Sequence of chain 1.L:
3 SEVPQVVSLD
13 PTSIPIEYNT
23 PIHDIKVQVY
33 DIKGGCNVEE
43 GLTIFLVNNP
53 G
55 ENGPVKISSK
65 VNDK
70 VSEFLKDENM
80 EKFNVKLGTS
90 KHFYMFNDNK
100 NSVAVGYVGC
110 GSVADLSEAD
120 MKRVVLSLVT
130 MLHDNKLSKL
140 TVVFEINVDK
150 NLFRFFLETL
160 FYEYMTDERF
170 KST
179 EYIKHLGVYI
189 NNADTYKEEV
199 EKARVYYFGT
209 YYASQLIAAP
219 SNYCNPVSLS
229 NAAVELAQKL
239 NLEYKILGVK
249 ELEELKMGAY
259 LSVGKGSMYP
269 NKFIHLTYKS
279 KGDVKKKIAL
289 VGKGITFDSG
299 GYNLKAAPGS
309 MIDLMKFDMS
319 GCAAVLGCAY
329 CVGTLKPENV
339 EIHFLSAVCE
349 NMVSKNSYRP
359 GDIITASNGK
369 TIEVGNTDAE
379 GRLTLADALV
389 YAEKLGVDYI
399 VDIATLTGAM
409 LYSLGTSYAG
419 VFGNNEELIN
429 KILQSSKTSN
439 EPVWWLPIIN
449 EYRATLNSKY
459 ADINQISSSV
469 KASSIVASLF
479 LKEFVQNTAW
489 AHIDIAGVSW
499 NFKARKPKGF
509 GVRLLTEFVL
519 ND

A small-molecule ligand and the protein it binds are described below.
Small molecule (SMILES): Nc1cccc(C(=O)N[C@@H](C(=O)NO)c2ccc(-n3cccn3)cc2)c1

Binding-site contacts:
Ligand atom C01 contacts residue GLY406 of chain 1.L at 3.6 Å.
Ligand atom O15 contacts residue ASP376 of chain 1.L at 3.1 Å (salt-bridge).
Ligand atom C24 contacts residue ASN374 of chain 1.L at 3.7 Å.
Ligand atom O17 contacts residue CO31 of chain 1.AC at 3.1 Å (h-bond).
Ligand atom C05 contacts residue GLY406 of chain 1.L at 3.6 Å.
Ligand atom O20 contacts residue GLY406 of chain 1.L at 3.3 Å (h-bond).
Ligand atom C09 contacts residue PHE315 of chain 1.L at 3.8 Å (hydrophobic).
Ligand atom O15 contacts residue ZN1 of chain 1.ZB at 3.7 Å.
Ligand atom C04 contacts residue GLY406 of chain 1.L at 3.8 Å.
Ligand atom O17 contacts residue ASP376 of chain 1.L at 3.0 Å (salt-bridge).
Ligand atom C02 contacts residue THR403 of chain 1.L at 3.7 Å.
Ligand atom N26 contacts residue SER471 of chain 1.L at 3.6 Å (h-bond).
Ligand atom O17 contacts residue ZN1 of chain 1.BC at 2.1 Å.
Ligand atom O20 contacts residue THR405 of chain 1.L at 3.3 Å.
Ligand atom C02 contacts residue LEU404 of chain 1.L at 3.4 Å (hydrophobic).
Ligand atom N16 contacts residue LEU404 of chain 1.L at 3.4 Å (h-bond).
Ligand atom N16 contacts residue CO31 of chain 1.AC at 2.8 Å (h-bond).
Ligand atom N16 contacts residue LYS291 of chain 1.L at 3.6 Å (salt-bridge).
Ligand atom C02 contacts residue GLY406 of chain 1.L at 3.5 Å.
Ligand atom N08 contacts residue PHE315 of chain 1.L at 3.6 Å.
Ligand atom O17 contacts residue ZN1 of chain 1.ZB at 2.0 Å.
Ligand atom O15 contacts residue LYS303 of chain 1.L at 2.8 Å (salt-bridge).
Ligand atom C14 contacts residue ASP296 of chain 1.L at 3.7 Å.
Ligand atom O17 contacts residue ASP296 of chain 1.L at 2.9 Å (salt-bridge).
Ligand atom N08 contacts residue ALA494 of chain 1.L at 3.5 Å (h-bond).
Ligand atom O15 contacts residue ASP296 of chain 1.L at 2.9 Å (salt-bridge).
Ligand atom C14 contacts residue ZN1 of chain 1.BC at 2.8 Å.
Ligand atom N16 contacts residue ZN1 of chain 1.ZB at 2.9 Å.
Ligand atom C14 contacts residue ZN1 of chain 1.ZB at 3.6 Å.
Ligand atom C12 contacts residue LEU404 of chain 1.L at 3.1 Å (hydrophobic).
Ligand atom N16 contacts residue ZN1 of chain 1.BC at 2.8 Å.
Ligand atom N16 contacts residue ASP376 of chain 1.L at 3.1 Å (salt-bridge).
Ligand atom O15 contacts residue ZN1 of chain 1.BC at 2.2 Å.
Ligand atom C03 contacts residue GLY406 of chain 1.L at 3.6 Å.
Ligand atom O17 contacts residue LYS291 of chain 1.L at 3.4 Å (salt-bridge).
Ligand atom C06 contacts residue GLY406 of chain 1.L at 3.5 Å.
Ligand atom C09 contacts residue ALA494 of chain 1.L at 3.4 Å (hydrophobic).
Ligand atom O17 contacts residue GLU378 of chain 1.L at 2.6 Å (salt-bridge).
Ligand atom C14 contacts residue ASP376 of chain 1.L at 3.2 Å.
Ligand atom C03 contacts residue LEU404 of chain 1.L at 3.7 Å (hydrophobic).